Sequence of chain 1.A:
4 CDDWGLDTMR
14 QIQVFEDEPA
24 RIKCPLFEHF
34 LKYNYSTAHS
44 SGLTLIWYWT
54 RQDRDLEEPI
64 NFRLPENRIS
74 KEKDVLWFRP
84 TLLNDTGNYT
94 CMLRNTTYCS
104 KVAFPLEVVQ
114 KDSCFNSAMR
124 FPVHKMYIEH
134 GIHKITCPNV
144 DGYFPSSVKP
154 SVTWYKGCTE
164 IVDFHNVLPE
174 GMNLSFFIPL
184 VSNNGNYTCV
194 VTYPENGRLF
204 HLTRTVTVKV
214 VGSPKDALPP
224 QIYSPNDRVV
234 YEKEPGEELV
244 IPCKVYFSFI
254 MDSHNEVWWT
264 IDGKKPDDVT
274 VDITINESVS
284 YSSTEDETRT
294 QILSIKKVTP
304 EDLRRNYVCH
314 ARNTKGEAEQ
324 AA

Binding-site contacts:
Ligand atom C4 contacts residue ASN87 of chain 1.A at 4.1 Å.
Ligand atom O7 contacts residue ASN87 of chain 1.A at 3.3 Å (h-bond).
Ligand atom C2 contacts residue ASN87 of chain 1.A at 2.6 Å.
Ligand atom C8 contacts residue ASN87 of chain 1.A at 4.1 Å.
Ligand atom O7 contacts residue LEU85 of chain 1.A at 3.8 Å.
Ligand atom C6 contacts residue ASN87 of chain 1.A at 4.3 Å.
Ligand atom C5 contacts residue ASN87 of chain 1.A at 3.4 Å.
Ligand atom O6 contacts residue ASN87 of chain 1.A at 4.2 Å.
Ligand atom C3 contacts residue ASN87 of chain 1.A at 3.9 Å.
Ligand atom C1 contacts residue ASN87 of chain 1.A at 1.4 Å.
Ligand atom O5 contacts residue ASN87 of chain 1.A at 2.0 Å (h-bond).
Ligand atom C7 contacts residue ASN87 of chain 1.A at 3.3 Å.
Ligand atom C2 contacts residue LEU85 of chain 1.A at 4.3 Å (hydrophobic).
Ligand atom N2 contacts residue ASN87 of chain 1.A at 3.3 Å (h-bond).

This protein binds this small molecule.
Small molecule (SMILES): CC(=O)N[C@@H]1[C@@H](O)[C@H](O)[C@@H](CO)O[C@H]1O